Sequence of chain 1.A:
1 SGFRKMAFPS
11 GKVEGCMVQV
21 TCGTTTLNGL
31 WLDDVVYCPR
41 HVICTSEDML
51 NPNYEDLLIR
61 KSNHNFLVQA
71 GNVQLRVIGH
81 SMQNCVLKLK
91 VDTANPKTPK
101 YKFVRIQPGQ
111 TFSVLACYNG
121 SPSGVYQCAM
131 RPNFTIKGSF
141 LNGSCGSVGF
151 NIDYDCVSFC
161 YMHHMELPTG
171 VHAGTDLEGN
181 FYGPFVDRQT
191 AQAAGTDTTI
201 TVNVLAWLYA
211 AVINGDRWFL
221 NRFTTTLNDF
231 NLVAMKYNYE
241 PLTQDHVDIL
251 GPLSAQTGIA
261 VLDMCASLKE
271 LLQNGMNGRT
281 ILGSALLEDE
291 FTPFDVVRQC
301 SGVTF

Sequence of chain 2.A:
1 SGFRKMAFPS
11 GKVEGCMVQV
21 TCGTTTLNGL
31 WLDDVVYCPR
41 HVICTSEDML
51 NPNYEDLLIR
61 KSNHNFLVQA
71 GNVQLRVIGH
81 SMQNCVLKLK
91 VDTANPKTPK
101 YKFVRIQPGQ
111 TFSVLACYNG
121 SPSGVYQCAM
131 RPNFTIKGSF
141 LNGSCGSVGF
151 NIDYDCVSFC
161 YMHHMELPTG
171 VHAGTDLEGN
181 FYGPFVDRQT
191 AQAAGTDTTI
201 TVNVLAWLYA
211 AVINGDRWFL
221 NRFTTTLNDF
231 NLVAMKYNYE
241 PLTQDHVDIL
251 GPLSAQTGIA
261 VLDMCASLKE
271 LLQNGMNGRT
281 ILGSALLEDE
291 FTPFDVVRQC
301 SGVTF

Binding-site contacts:
Ligand atom C6 contacts residue THR25 of chain 1.A at 3.6 Å.
Ligand atom C25 contacts residue GLU166 of chain 1.A at 3.2 Å.
Ligand atom C15 contacts residue ARG188 of chain 1.A at 3.6 Å.
Ligand atom C9 contacts residue HIS164 of chain 1.A at 3.1 Å.
Ligand atom C10 contacts residue HIS164 of chain 1.A at 3.6 Å.
Ligand atom C21 contacts residue HIS163 of chain 1.A at 3.7 Å.
Ligand atom O3 contacts residue GLY143 of chain 1.A at 3.2 Å (h-bond).
Ligand atom O3 contacts residue CYS145 of chain 1.A at 3.4 Å (h-bond).
Ligand atom C20 contacts residue GLU166 of chain 1.A at 3.5 Å.
Ligand atom C16 contacts residue MET49 of chain 1.A at 3.5 Å (hydrophobic).
Ligand atom C24 contacts residue GLN189 of chain 1.A at 3.6 Å.
Ligand atom C20 contacts residue PHE140 of chain 1.A at 3.4 Å (hydrophobic).
Ligand atom C17 contacts residue HIS41 of chain 1.A at 3.7 Å.
Ligand atom C17 contacts residue ASP187 of chain 1.A at 3.5 Å.
Ligand atom C19 contacts residue ASN142 of chain 1.A at 3.7 Å.
Ligand atom O1 contacts residue ASN142 of chain 1.A at 3.0 Å (h-bond).
Ligand atom O2 contacts residue GLU166 of chain 1.A at 3.6 Å.
Ligand atom C26 contacts residue GLN189 of chain 1.A at 3.2 Å.
Ligand atom C1 contacts residue ASN142 of chain 1.A at 3.6 Å.
Ligand atom C5 contacts residue CYS145 of chain 1.A at 3.7 Å (hydrophobic).
Ligand atom O1 contacts residue GLY143 of chain 1.A at 3.1 Å (h-bond).
Ligand atom C2 contacts residue ASN142 of chain 1.A at 3.7 Å.
Ligand atom C10 contacts residue HIS41 of chain 1.A at 3.7 Å.
Ligand atom C15 contacts residue GLN189 of chain 1.A at 3.5 Å.
Ligand atom C1 contacts residue CYS145 of chain 1.A at 3.5 Å (hydrophobic).
Ligand atom C7 contacts residue LEU27 of chain 1.A at 3.8 Å (hydrophobic).
Ligand atom C15 contacts residue MET49 of chain 1.A at 3.5 Å (hydrophobic).
Ligand atom N3 contacts residue SER144 of chain 1.A at 3.5 Å (h-bond).
Ligand atom C16 contacts residue HIS41 of chain 1.A at 3.7 Å.
Ligand atom C22 contacts residue CYS145 of chain 1.A at 3.7 Å (hydrophobic).
Ligand atom C21 contacts residue GLU166 of chain 1.A at 3.7 Å.
Ligand atom C21 contacts residue PHE140 of chain 1.A at 3.2 Å (hydrophobic).
Ligand atom C21 contacts residue SER144 of chain 1.A at 3.7 Å.
Ligand atom C5 contacts residue HIS41 of chain 1.A at 3.5 Å.
Ligand atom C20 contacts residue LEU141 of chain 1.A at 3.6 Å (hydrophobic).
Ligand atom N3 contacts residue HIS163 of chain 1.A at 2.9 Å (h-bond).
Ligand atom C21 contacts residue LEU141 of chain 1.A at 3.6 Å (hydrophobic).
Ligand atom C6 contacts residue HIS41 of chain 1.A at 3.4 Å.
Ligand atom C4 contacts residue CYS145 of chain 1.A at 3.2 Å (hydrophobic).
Ligand atom C7 contacts residue THR26 of chain 1.A at 3.4 Å.

The small molecule below binds the protein below.
Small molecule (SMILES): CC(C)(C)NC(=O)[C@@H](c1cccnc1)N(C(=O)c1ccco1)c1ccc(C(C)(C)C)cc1